The small molecule below binds the protein below.
Small molecule (SMILES): CC1(C)[C@H](/C=C/C=C2C[C@@H](O)C[C@H](O)C2)CC[C@]1(C)CCC#CC(O)(C(F)(F)F)C(F)(F)F

Sequence of chain 2.A:
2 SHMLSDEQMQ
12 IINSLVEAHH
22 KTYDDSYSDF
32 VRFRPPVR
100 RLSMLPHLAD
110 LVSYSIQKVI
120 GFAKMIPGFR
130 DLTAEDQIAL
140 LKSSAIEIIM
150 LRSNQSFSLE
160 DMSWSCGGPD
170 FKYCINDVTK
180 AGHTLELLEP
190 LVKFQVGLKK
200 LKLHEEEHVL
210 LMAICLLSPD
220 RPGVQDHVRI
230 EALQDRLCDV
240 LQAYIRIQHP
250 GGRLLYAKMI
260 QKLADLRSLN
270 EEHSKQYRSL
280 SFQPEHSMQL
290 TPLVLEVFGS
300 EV

Binding-site contacts:
Ligand atom F28 contacts residue LEU289 of chain 2.A at 3.3 Å.
Ligand atom F28 contacts residue LEU104 of chain 2.A at 3.5 Å.
Ligand atom C8 contacts residue TRP163 of chain 2.A at 3.7 Å (hydrophobic).
Ligand atom C6 contacts residue SER152 of chain 2.A at 3.5 Å.
Ligand atom F11 contacts residue VAL293 of chain 2.A at 3.5 Å.
Ligand atom C25 contacts residue HIS182 of chain 2.A at 3.7 Å.
Ligand atom C10 contacts residue SER114 of chain 2.A at 3.8 Å.
Ligand atom C4 contacts residue SER155 of chain 2.A at 3.5 Å.
Ligand atom F19 contacts residue VAL111 of chain 2.A at 3.7 Å.
Ligand atom F30 contacts residue LEU279 of chain 2.A at 3.6 Å.
Ligand atom C3 contacts residue SER155 of chain 2.A at 3.6 Å.
Ligand atom F30 contacts residue ALA180 of chain 2.A at 3.2 Å.
Ligand atom F30 contacts residue LEU104 of chain 2.A at 3.5 Å.
Ligand atom F21 contacts residue VAL111 of chain 2.A at 3.2 Å.
Ligand atom F19 contacts residue HIS272 of chain 2.A at 3.1 Å.
Ligand atom C6 contacts residue TRP163 of chain 2.A at 3.7 Å (hydrophobic).
Ligand atom O3 contacts residue TYR276 of chain 2.A at 3.8 Å.
Ligand atom F11 contacts residue TYR276 of chain 2.A at 3.3 Å.
Ligand atom O1 contacts residue ARG151 of chain 2.A at 2.8 Å (salt-bridge).
Ligand atom C24 contacts residue HIS182 of chain 2.A at 3.5 Å.
Ligand atom F28 contacts residue LEU279 of chain 2.A at 3.4 Å.
Ligand atom F29 contacts residue LEU104 of chain 2.A at 3.6 Å.
Ligand atom C3 contacts residue TYR24 of chain 2.A at 3.5 Å (hydrophobic).
Ligand atom C18 contacts residue VAL111 of chain 2.A at 3.6 Å (hydrophobic).
Ligand atom C7 contacts residue SER152 of chain 2.A at 3.2 Å.
Ligand atom O2 contacts residue SER152 of chain 2.A at 3.4 Å.
Ligand atom O1 contacts residue SER114 of chain 2.A at 2.8 Å (h-bond).
Ligand atom O3 contacts residue HIS182 of chain 2.A at 2.7 Å (h-bond).
Ligand atom C4 contacts residue CYS165 of chain 2.A at 3.5 Å (hydrophobic).
Ligand atom O3 contacts residue HIS272 of chain 2.A at 3.2 Å (h-bond).
Ligand atom F30 contacts residue HIS182 of chain 2.A at 3.7 Å.
Ligand atom C23 contacts residue HIS182 of chain 2.A at 3.7 Å.
Ligand atom C10 contacts residue LEU110 of chain 2.A at 3.7 Å (hydrophobic).
Ligand atom O2 contacts residue TYR24 of chain 2.A at 2.8 Å (h-bond).
Ligand atom F29 contacts residue ALA108 of chain 2.A at 3.7 Å.
Ligand atom O2 contacts residue ARG151 of chain 2.A at 3.7 Å.
Ligand atom C3 contacts residue TYR28 of chain 2.A at 3.5 Å (hydrophobic).
Ligand atom O2 contacts residue SER155 of chain 2.A at 2.9 Å (h-bond).
Ligand atom F19 contacts residue PHE297 of chain 2.A at 3.5 Å.
Ligand atom C9 contacts residue LEU190 of chain 2.A at 3.3 Å (hydrophobic).